The protein below binds the small molecule below.
Small molecule (SMILES): Nc1ccn([C@@H]2O[C@H](CO[P](=O)(O)O[C@H]3[C@@H](O)[C@H](n4cnc5c(N)ncnc54)O[C@@H]3CO[P](=O)(O)O[C@H]3[C@@H](O)[C@H](n4cnc5c(=O)nc(N)[nH]c54)O[C@@H]3CO[P](=O)(O)O[C@H]3[C@@H](O)[C@H](n4cnc5c(N)ncnc54)O[C@@H]3CO[P](=O)(O)O[C@H]3[C@@H](O)[C@H](n4cnc5c(N)ncnc54)O[C@@H]3CO[P](=O)(O)O[C@H]3[C@@H](O)[C@H](n4ccc(=O)[nH]c4=O)O[C@@H]3CO[P](=O)(O)O[C@H]3[C@@H](O)[C@H](n4ccc(N)nc4=O)O[C@@H]3CO[P](=O)(O)O[C@H]3[C@@H](O)[C@H](n4ccc(=O)[nH]c4=O)O[C@@H]3CO[P](=O)(O)O[C@H]3[C@@H](O)[C@H](n4cnc5c(=O)nc(N)[nH]c54)O[C@@H]3COPO)[C@@H](O)[C@H]2O)c(=O)n1

Sequence of chain 17.D:
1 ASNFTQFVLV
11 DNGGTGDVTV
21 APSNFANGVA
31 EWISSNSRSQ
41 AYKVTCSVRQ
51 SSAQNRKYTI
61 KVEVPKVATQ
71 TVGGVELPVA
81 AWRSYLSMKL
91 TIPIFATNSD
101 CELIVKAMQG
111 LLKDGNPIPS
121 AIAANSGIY

Sequence of chain 17.C:
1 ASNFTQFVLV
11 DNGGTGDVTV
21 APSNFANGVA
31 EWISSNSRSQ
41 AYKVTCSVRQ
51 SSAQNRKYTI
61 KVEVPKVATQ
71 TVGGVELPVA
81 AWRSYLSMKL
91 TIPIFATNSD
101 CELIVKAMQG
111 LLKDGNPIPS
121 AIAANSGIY

Binding-site contacts:
Ligand atom N6 contacts residue THR45 of chain 17.C at 2.9 Å (h-bond).
Ligand atom O2' contacts residue GLU63 of chain 17.C at 3.6 Å.
Ligand atom OP1 contacts residue LYS57 of chain 17.D at 2.8 Å.
Ligand atom OP2 contacts residue SER51 of chain 17.D at 3.5 Å (h-bond).
Ligand atom N6 contacts residue THR59 of chain 17.C at 2.9 Å (h-bond).
Ligand atom O3' contacts residue ARG49 of chain 17.D at 3.0 Å (salt-bridge).
Ligand atom P contacts residue LYS57 of chain 17.D at 3.2 Å.
Ligand atom O5' contacts residue ARG49 of chain 17.D at 3.6 Å (salt-bridge).
Ligand atom OP2 contacts residue LYS89 of chain 17.D at 3.5 Å (salt-bridge).
Ligand atom N1 contacts residue SER47 of chain 17.C at 2.8 Å (h-bond).
Ligand atom OP2 contacts residue LYS89 of chain 17.D at 3.4 Å (salt-bridge).
Ligand atom OP1 contacts residue ARG49 of chain 17.D at 2.5 Å (salt-bridge).
Ligand atom P contacts residue SER51 of chain 17.D at 3.4 Å.
Ligand atom OP1 contacts residue SER52 of chain 17.D at 2.9 Å (h-bond).
Ligand atom C2 contacts residue SER47 of chain 17.C at 3.2 Å.
Ligand atom N7 contacts residue LYS61 of chain 17.C at 3.5 Å.
Ligand atom C8 contacts residue TYR85 of chain 17.C at 3.7 Å (hydrophobic).
Ligand atom C5 contacts residue TYR85 of chain 17.C at 3.7 Å (hydrophobic).
Ligand atom OP2 contacts residue LYS43 of chain 17.C at 3.0 Å (salt-bridge).
Ligand atom OP1 contacts residue LYS89 of chain 17.D at 3.3 Å (salt-bridge).
Ligand atom C5 contacts residue THR45 of chain 17.C at 3.2 Å.
Ligand atom C5' contacts residue ARG49 of chain 17.D at 3.1 Å.
Ligand atom OP1 contacts residue SER51 of chain 17.D at 2.8 Å (h-bond).
Ligand atom P contacts residue ARG49 of chain 17.D at 3.2 Å.
Ligand atom OP1 contacts residue ASN55 of chain 17.D at 3.4 Å (h-bond).
Ligand atom O5' contacts residue LYS57 of chain 17.D at 3.1 Å (salt-bridge).
Ligand atom O3' contacts residue SER51 of chain 17.D at 3.4 Å.
Ligand atom OP2 contacts residue LYS57 of chain 17.D at 3.2 Å (salt-bridge).
Ligand atom N7 contacts residue TYR85 of chain 17.C at 3.6 Å.
Ligand atom OP2 contacts residue TYR85 of chain 17.C at 2.9 Å (h-bond).
Ligand atom N7 contacts residue THR45 of chain 17.C at 2.5 Å (h-bond).
Ligand atom N6 contacts residue THR91 of chain 17.D at 3.4 Å (h-bond).
Ligand atom P contacts residue LYS89 of chain 17.D at 3.4 Å.
Ligand atom C8 contacts residue THR45 of chain 17.C at 3.6 Å.
Ligand atom C5' contacts residue TYR85 of chain 17.C at 3.7 Å (hydrophobic).
Ligand atom N1 contacts residue THR59 of chain 17.C at 3.5 Å.
Ligand atom OP2 contacts residue LYS57 of chain 17.D at 2.6 Å (salt-bridge).
Ligand atom OP2 contacts residue ASN55 of chain 17.D at 3.5 Å (h-bond).
Ligand atom C6 contacts residue TYR85 of chain 17.C at 3.7 Å (hydrophobic).
Ligand atom C6 contacts residue THR45 of chain 17.C at 3.5 Å.